Binding-site contacts:
Ligand atom C1 contacts residue SER246 of chain 1.A at 4.3 Å.
Ligand atom C8 contacts residue MET352 of chain 1.A at 3.9 Å (hydrophobic).
Ligand atom O5 contacts residue ARG247 of chain 1.A at 3.5 Å.
Ligand atom O5 contacts residue ASN244 of chain 1.A at 2.4 Å (h-bond).
Ligand atom O3 contacts residue LEU70 of chain 1.A at 3.9 Å.
Ligand atom C2 contacts residue LEU70 of chain 1.A at 3.8 Å (hydrophobic).
Ligand atom C6 contacts residue ARG247 of chain 1.A at 4.2 Å.
Ligand atom C8 contacts residue NAG1 of chain 1.F at 3.9 Å.
Ligand atom C4 contacts residue ASN244 of chain 1.A at 4.2 Å.
Ligand atom O5 contacts residue LEU70 of chain 1.A at 4.5 Å.
Ligand atom O6 contacts residue NAG1 of chain 1.F at 3.9 Å.
Ligand atom N2 contacts residue ASN244 of chain 1.A at 2.8 Å (h-bond).
Ligand atom O5 contacts residue SER246 of chain 1.A at 3.9 Å.
Ligand atom O3 contacts residue NAG1 of chain 1.F at 3.9 Å.
Ligand atom C6 contacts residue LEU70 of chain 1.A at 4.4 Å (hydrophobic).
Ligand atom C7 contacts residue ASN244 of chain 1.A at 3.6 Å.
Ligand atom O7 contacts residue ASN244 of chain 1.A at 4.1 Å.
Ligand atom C1 contacts residue ASN244 of chain 1.A at 1.4 Å.
Ligand atom C3 contacts residue ASN244 of chain 1.A at 3.8 Å.
Ligand atom C3 contacts residue LEU70 of chain 1.A at 4.4 Å (hydrophobic).
Ligand atom C5 contacts residue SER246 of chain 1.A at 4.2 Å.
Ligand atom O6 contacts residue LEU70 of chain 1.A at 4.1 Å.
Ligand atom C1 contacts residue ARG247 of chain 1.A at 4.0 Å.
Ligand atom C6 contacts residue SER246 of chain 1.A at 4.5 Å.
Ligand atom C2 contacts residue ASN244 of chain 1.A at 2.4 Å.
Ligand atom C6 contacts residue TRP15 of chain 1.A at 4.2 Å (hydrophobic).
Ligand atom N2 contacts residue LEU70 of chain 1.A at 3.7 Å.
Ligand atom C5 contacts residue ASN244 of chain 1.A at 3.7 Å.
Ligand atom O6 contacts residue ARG247 of chain 1.A at 3.0 Å (salt-bridge).

The protein below binds the small molecule below.
Small molecule (SMILES): CC(=O)N[C@H]1[C@H](O[C@H]2[C@H](O)[C@@H](NC(C)=O)CO[C@@H]2CO)O[C@H](CO)[C@@H](O)[C@@H]1O

Sequence of chain 1.A:
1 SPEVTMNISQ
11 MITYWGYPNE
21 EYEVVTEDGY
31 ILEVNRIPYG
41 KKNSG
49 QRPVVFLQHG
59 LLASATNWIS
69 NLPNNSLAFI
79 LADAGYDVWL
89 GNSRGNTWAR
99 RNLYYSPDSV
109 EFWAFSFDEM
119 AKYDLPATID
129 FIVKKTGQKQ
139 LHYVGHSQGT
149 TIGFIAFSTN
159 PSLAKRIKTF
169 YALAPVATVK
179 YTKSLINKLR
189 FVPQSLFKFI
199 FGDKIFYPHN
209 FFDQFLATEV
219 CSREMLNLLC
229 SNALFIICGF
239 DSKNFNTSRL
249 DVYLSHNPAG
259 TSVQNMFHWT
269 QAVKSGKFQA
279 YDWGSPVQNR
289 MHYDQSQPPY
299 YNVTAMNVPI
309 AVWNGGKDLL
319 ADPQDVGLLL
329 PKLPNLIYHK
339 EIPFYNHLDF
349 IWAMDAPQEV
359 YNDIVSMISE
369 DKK